Binding-site contacts:
Ligand atom PG contacts residue MG1 of chain 1.O at 3.2 Å.
Ligand atom O2A contacts residue THR26 of chain 1.E at 2.7 Å (h-bond).
Ligand atom PB contacts residue MG1 of chain 1.O at 3.3 Å.
Ligand atom O3G contacts residue MG1 of chain 1.O at 2.5 Å.
Ligand atom N3B contacts residue ASP21 of chain 1.E at 2.9 Å (salt-bridge).
Ligand atom O1B contacts residue LYS24 of chain 1.E at 2.5 Å (salt-bridge).
Ligand atom O2B contacts residue THR25 of chain 1.E at 2.6 Å (h-bond).
Ligand atom O1B contacts residue HIS22 of chain 1.E at 3.2 Å (h-bond).
Ligand atom O2A contacts residue THR25 of chain 1.E at 3.3 Å (h-bond).
Ligand atom N1 contacts residue LEU176 of chain 1.E at 3.4 Å.
Ligand atom O2G contacts residue GLY84 of chain 1.E at 3.1 Å (h-bond).
Ligand atom PB contacts residue LYS24 of chain 1.E at 3.3 Å.
Ligand atom O3A contacts residue GLY23 of chain 1.E at 3.1 Å (h-bond).
Ligand atom O1A contacts residue MG1 of chain 1.O at 3.2 Å.
Ligand atom O2G contacts residue LYS24 of chain 1.E at 3.0 Å (salt-bridge).
Ligand atom O2G contacts residue ASP21 of chain 1.E at 3.2 Å (salt-bridge).
Ligand atom N3B contacts residue LYS24 of chain 1.E at 3.4 Å (salt-bridge).
Ligand atom N7 contacts residue ASN136 of chain 1.E at 3.0 Å (h-bond).
Ligand atom O1A contacts residue TYR47 of chain 1.E at 2.3 Å (h-bond).
Ligand atom N2 contacts residue ASP139 of chain 1.E at 3.1 Å (salt-bridge).
Ligand atom O2B contacts residue LYS24 of chain 1.E at 3.2 Å (salt-bridge).
Ligand atom C6 contacts residue LEU176 of chain 1.E at 3.0 Å (hydrophobic).
Ligand atom O2G contacts residue VAL20 of chain 1.E at 3.4 Å.
Ligand atom N1 contacts residue ASP139 of chain 1.E at 2.9 Å (salt-bridge).
Ligand atom C4' contacts residue ASP21 of chain 1.E at 3.3 Å.
Ligand atom O6 contacts residue LEU176 of chain 1.E at 3.1 Å (h-bond).
Ligand atom PA contacts residue TYR47 of chain 1.E at 3.3 Å.
Ligand atom O6 contacts residue SER174 of chain 1.E at 2.6 Å (h-bond).
Ligand atom O6 contacts residue ALA175 of chain 1.E at 2.9 Å (h-bond).
Ligand atom O6 contacts residue ASN136 of chain 1.E at 3.0 Å (h-bond).
Ligand atom O3G contacts residue THR62 of chain 1.E at 3.1 Å (h-bond).
Ligand atom O1G contacts residue THR62 of chain 1.E at 3.0 Å (h-bond).
Ligand atom O6 contacts residue ASP139 of chain 1.E at 3.1 Å (salt-bridge).
Ligand atom O4' contacts residue LYS137 of chain 1.E at 2.8 Å (salt-bridge).
Ligand atom O1B contacts residue GLY23 of chain 1.E at 2.6 Å (h-bond).
Ligand atom C5 contacts residue LEU176 of chain 1.E at 3.2 Å (hydrophobic).
Ligand atom O1G contacts residue MG1 of chain 1.O at 3.4 Å.
Ligand atom O1G contacts residue ILE61 of chain 1.E at 3.4 Å.
Ligand atom O2B contacts residue MG1 of chain 1.O at 2.3 Å.
Ligand atom C5' contacts residue ASP21 of chain 1.E at 3.2 Å.

Sequence of chain 1.E:
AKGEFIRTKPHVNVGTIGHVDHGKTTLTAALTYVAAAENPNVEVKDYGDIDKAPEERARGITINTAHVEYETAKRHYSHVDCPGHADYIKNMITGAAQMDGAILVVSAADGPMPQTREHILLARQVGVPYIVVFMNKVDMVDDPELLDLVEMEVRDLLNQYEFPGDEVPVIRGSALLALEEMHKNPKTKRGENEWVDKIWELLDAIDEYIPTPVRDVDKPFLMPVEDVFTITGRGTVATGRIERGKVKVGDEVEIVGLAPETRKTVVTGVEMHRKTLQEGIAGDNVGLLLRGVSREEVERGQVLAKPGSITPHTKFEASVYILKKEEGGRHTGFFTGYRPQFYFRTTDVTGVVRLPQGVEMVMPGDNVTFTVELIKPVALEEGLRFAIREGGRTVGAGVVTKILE

The protein below binds the small molecule below.
Small molecule (SMILES): Nc1nc2c(ncn2[C@@H]2O[C@H](CO[P](=O)(O)O[P](=O)(O)NP(=O)(O)O)[C@@H](O)[C@H]2O)c(=O)[nH]1